Binding-site contacts:
Ligand atom O11 contacts residue ASP374 of chain 1.A at 3.5 Å (salt-bridge).
Ligand atom O10 contacts residue TYR178 of chain 1.A at 3.2 Å (h-bond).
Ligand atom C57 contacts residue GLU273 of chain 1.A at 3.8 Å.
Ligand atom C39 contacts residue LEU123 of chain 1.A at 3.8 Å (hydrophobic).
Ligand atom O07 contacts residue MET92 of chain 1.A at 3.1 Å (h-bond).
Ligand atom C35 contacts residue VAL148 of chain 1.A at 3.7 Å (hydrophobic).
Ligand atom O10 contacts residue THR189 of chain 1.A at 3.2 Å.
Ligand atom O12 contacts residue TYR178 of chain 1.A at 3.9 Å.
Ligand atom C40 contacts residue LEU123 of chain 1.A at 4.0 Å (hydrophobic).
Ligand atom C42 contacts residue GLY152 of chain 1.A at 3.5 Å.
Ligand atom C26 contacts residue TYR178 of chain 1.A at 3.9 Å (hydrophobic).
Ligand atom C52 contacts residue GLY193 of chain 1.A at 3.8 Å.
Ligand atom C54 contacts residue GLU273 of chain 1.A at 3.2 Å.
Ligand atom C31 contacts residue GLY193 of chain 1.A at 3.9 Å.
Ligand atom O07 contacts residue HIS96 of chain 1.A at 2.9 Å (h-bond).
Ligand atom O06 contacts residue HIS96 of chain 1.A at 3.0 Å (h-bond).
Ligand atom O12 contacts residue SER179 of chain 1.A at 3.4 Å.
Ligand atom C58 contacts residue TYR178 of chain 1.A at 3.9 Å (hydrophobic).
Ligand atom O01 contacts residue VAL148 of chain 1.A at 3.2 Å.
Ligand atom O12 contacts residue ARG190 of chain 1.A at 3.7 Å.
Ligand atom O09 contacts residue GLU273 of chain 1.A at 2.7 Å (salt-bridge).
Ligand atom O04 contacts residue LEU123 of chain 1.A at 3.8 Å.
Ligand atom C35 contacts residue VAL373 of chain 1.A at 3.9 Å (hydrophobic).
Ligand atom C41 contacts residue GLY152 of chain 1.A at 3.9 Å.
Ligand atom C25 contacts residue VAL148 of chain 1.A at 3.9 Å (hydrophobic).
Ligand atom C35 contacts residue ASP374 of chain 1.A at 3.9 Å.
Ligand atom C42 contacts residue LEU153 of chain 1.A at 3.7 Å (hydrophobic).
Ligand atom C44 contacts residue ARG192 of chain 1.A at 3.7 Å.
Ligand atom O12 contacts residue THR189 of chain 1.A at 3.5 Å.
Ligand atom C57 contacts residue HIS22 of chain 1.A at 3.4 Å.
Ligand atom C65 contacts residue ILE156 of chain 1.A at 3.8 Å (hydrophobic).
Ligand atom C50 contacts residue HIS96 of chain 1.A at 3.5 Å.
Ligand atom O11 contacts residue HIS22 of chain 1.A at 3.4 Å (h-bond).
Ligand atom C49 contacts residue HIS96 of chain 1.A at 3.9 Å.
Ligand atom C43 contacts residue ARG192 of chain 1.A at 3.8 Å.
Ligand atom O02 contacts residue VAL373 of chain 1.A at 3.4 Å.
Ligand atom C39 contacts residue PHE196 of chain 1.A at 3.8 Å (hydrophobic).
Ligand atom O01 contacts residue PHE196 of chain 1.A at 3.9 Å.
Ligand atom C52 contacts residue GLU194 of chain 1.A at 3.7 Å.
Ligand atom O09 contacts residue TRP17 of chain 1.A at 3.0 Å (h-bond).

Sequence of chain 1.A:
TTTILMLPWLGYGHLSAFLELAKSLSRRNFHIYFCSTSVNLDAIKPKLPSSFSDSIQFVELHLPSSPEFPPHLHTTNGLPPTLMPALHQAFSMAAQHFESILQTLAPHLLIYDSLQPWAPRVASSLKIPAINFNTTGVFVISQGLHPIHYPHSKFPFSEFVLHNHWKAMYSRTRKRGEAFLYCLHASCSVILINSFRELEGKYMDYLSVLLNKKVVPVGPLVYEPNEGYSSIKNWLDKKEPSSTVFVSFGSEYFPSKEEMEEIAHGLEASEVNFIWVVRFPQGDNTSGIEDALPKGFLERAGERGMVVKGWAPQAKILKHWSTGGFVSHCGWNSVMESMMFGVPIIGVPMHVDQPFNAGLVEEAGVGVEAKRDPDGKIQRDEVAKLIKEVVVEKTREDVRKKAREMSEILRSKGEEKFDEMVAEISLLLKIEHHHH

A protein and the small-molecule ligand that binds it are described below.
Small molecule (SMILES): C[C@@H](CC[C@@H](O[C@@H]1O[C@H](CO[C@@H]2O[C@@H](CO)[C@@H](O)[C@H](O)[C@H]2O)[C@@H](O)[C@H](O)[C@H]1O)C(C)(C)O)[C@@H]1CC[C@@]2(C)[C@@H]3CC=C4[C@@H](CC[C@H](O[C@@H]5O[C@@H](CO)[C@@H](O)[C@H](O)[C@H]5O)C4(C)C)[C@]3(C)[C@@H](O)C[C@]12C